Binding-site contacts:
Ligand atom C4 contacts residue ASN343 of chain 2.A at 4.1 Å.
Ligand atom N2 contacts residue ASN343 of chain 2.A at 2.8 Å (h-bond).
Ligand atom C1 contacts residue ASN343 of chain 2.A at 1.4 Å.
Ligand atom C8 contacts residue LYS339 of chain 2.A at 3.7 Å.
Ligand atom C3 contacts residue ILE400 of chain 2.A at 4.4 Å (hydrophobic).
Ligand atom O5 contacts residue ASN343 of chain 2.A at 2.4 Å (h-bond).
Ligand atom C6 contacts residue ILE400 of chain 2.A at 4.3 Å (hydrophobic).
Ligand atom C8 contacts residue ASN343 of chain 2.A at 4.1 Å.
Ligand atom C5 contacts residue ILE400 of chain 2.A at 3.7 Å (hydrophobic).
Ligand atom C5 contacts residue ASN343 of chain 2.A at 3.6 Å.
Ligand atom C1 contacts residue ILE400 of chain 2.A at 3.7 Å (hydrophobic).
Ligand atom C2 contacts residue ASN343 of chain 2.A at 2.4 Å.
Ligand atom O5 contacts residue ILE400 of chain 2.A at 3.5 Å.
Ligand atom C7 contacts residue ASN343 of chain 2.A at 3.2 Å.
Ligand atom C3 contacts residue ASN343 of chain 2.A at 3.6 Å.
Ligand atom O7 contacts residue ASN343 of chain 2.A at 3.5 Å (h-bond).

Sequence of chain 2.A:
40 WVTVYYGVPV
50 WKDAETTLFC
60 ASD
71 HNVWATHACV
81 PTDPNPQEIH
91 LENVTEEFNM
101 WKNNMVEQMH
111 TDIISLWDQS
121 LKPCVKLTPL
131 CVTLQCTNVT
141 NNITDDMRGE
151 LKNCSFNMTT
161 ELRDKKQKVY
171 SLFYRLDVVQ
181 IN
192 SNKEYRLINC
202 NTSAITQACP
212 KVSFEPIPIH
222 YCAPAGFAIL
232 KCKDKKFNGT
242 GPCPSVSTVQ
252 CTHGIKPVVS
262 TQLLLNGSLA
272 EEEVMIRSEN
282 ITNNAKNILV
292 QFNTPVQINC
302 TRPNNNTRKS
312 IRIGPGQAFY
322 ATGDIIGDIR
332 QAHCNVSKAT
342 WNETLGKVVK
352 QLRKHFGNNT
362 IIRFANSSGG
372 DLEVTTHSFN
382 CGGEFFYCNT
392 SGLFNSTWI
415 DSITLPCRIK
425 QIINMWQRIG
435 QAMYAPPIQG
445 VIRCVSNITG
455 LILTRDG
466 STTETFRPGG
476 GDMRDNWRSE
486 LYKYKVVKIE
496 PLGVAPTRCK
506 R

The protein below binds the small molecule below.
Small molecule (SMILES): CC(=O)N[C@@H]1[C@@H](O)[C@H](O)[C@@H](CO)O[C@H]1O